Sequence of chain 1.H:
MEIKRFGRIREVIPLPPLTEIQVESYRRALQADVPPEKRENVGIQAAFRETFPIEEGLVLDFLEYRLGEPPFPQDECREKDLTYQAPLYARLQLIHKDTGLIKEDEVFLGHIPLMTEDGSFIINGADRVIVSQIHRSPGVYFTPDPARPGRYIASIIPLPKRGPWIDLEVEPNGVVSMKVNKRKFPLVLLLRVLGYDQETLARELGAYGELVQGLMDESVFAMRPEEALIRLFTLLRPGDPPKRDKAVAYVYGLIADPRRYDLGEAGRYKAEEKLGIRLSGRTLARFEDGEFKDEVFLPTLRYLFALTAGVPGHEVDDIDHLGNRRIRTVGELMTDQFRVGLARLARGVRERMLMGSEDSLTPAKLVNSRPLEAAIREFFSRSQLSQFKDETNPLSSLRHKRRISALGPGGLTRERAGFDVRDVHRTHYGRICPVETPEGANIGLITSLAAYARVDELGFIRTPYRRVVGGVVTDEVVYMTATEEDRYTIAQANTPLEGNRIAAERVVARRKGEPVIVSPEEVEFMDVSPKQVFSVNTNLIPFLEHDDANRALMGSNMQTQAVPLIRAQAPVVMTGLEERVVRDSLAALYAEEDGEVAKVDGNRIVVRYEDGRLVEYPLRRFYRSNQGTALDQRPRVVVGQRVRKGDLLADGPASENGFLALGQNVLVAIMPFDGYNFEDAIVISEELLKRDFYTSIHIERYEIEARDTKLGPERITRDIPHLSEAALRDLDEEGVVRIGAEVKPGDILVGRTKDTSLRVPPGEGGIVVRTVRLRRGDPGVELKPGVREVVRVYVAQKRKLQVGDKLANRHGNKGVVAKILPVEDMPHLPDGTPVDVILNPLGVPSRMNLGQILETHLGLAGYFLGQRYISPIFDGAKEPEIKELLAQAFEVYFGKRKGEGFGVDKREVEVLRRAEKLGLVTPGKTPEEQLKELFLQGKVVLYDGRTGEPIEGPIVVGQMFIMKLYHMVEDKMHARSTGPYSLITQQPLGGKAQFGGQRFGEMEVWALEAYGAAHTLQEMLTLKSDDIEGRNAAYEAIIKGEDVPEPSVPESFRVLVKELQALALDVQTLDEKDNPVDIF

Sequence of chain 1.I:
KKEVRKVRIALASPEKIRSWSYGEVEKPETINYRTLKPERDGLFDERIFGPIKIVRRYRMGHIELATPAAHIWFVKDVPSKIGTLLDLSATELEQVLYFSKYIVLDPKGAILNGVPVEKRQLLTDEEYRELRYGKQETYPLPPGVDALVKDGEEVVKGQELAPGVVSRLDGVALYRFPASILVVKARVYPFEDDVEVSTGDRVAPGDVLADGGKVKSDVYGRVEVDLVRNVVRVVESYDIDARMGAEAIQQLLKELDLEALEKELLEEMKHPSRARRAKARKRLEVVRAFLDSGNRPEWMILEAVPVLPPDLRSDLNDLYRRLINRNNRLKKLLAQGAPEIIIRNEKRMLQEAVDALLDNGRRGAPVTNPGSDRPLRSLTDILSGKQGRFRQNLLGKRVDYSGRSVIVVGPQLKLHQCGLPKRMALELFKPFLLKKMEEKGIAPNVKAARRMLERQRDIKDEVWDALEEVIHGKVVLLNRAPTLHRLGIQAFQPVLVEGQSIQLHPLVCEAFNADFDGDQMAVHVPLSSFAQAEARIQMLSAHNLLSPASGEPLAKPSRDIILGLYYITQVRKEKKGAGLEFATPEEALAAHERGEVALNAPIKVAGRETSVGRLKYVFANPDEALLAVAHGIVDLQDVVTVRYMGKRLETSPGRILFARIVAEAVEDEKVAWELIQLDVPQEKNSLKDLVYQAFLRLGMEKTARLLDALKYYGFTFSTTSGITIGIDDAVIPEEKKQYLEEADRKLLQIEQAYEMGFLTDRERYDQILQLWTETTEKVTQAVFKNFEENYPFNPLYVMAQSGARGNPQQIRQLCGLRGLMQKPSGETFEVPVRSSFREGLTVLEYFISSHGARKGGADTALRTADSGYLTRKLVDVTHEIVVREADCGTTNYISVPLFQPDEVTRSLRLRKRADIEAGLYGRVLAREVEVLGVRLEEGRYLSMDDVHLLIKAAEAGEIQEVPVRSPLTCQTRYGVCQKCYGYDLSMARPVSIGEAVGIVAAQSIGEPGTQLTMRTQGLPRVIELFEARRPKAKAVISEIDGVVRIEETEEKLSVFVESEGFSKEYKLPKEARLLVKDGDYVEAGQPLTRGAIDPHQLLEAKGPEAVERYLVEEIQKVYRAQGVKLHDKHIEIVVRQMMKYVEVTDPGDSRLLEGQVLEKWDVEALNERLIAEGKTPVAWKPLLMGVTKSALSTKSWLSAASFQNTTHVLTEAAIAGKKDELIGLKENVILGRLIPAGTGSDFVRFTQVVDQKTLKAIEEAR

Binding-site contacts:
Ligand atom C6 contacts residue C30 of chain 1.S at 3.0 Å.
Ligand atom N2 contacts residue C30 of chain 1.S at 3.7 Å.
Ligand atom N2 contacts residue G28 of chain 1.S at 3.3 Å.
Ligand atom O6 contacts residue G31 of chain 1.S at 3.6 Å (h-bond).
Ligand atom N1 contacts residue C27 of chain 1.S at 2.5 Å (h-bond).
Ligand atom N6 contacts residue U25 of chain 1.S at 3.1 Å (h-bond).
Ligand atom N2 contacts residue C27 of chain 1.S at 2.3 Å (h-bond).
Ligand atom C2 contacts residue G28 of chain 1.S at 3.3 Å.
Ligand atom O6 contacts residue C27 of chain 1.S at 3.8 Å.
Ligand atom C2 contacts residue G26 of chain 1.S at 2.8 Å.
Ligand atom C6 contacts residue G31 of chain 1.S at 3.5 Å.
Ligand atom N1 contacts residue G28 of chain 1.S at 3.0 Å (h-bond).
Ligand atom C4 contacts residue G26 of chain 1.S at 3.6 Å.
Ligand atom O2 contacts residue G29 of chain 1.S at 3.4 Å (h-bond).
Ligand atom C6 contacts residue C27 of chain 1.S at 3.6 Å.
Ligand atom N1 contacts residue U25 of chain 1.S at 2.8 Å (h-bond).
Ligand atom C2 contacts residue C27 of chain 1.S at 3.0 Å.
Ligand atom C6 contacts residue G28 of chain 1.S at 3.7 Å.
Ligand atom N3 contacts residue G26 of chain 1.S at 2.4 Å (h-bond).
Ligand atom OP1 contacts residue ASP1003 of chain 1.H at 3.8 Å.
Ligand atom N3 contacts residue G28 of chain 1.S at 3.8 Å.
Ligand atom O6 contacts residue C30 of chain 1.S at 2.8 Å (h-bond).
Ligand atom N3 contacts residue G29 of chain 1.S at 3.7 Å.
Ligand atom N4 contacts residue G26 of chain 1.S at 4.0 Å.
Ligand atom C5 contacts residue G31 of chain 1.S at 3.8 Å.
Ligand atom O3' contacts residue ASP1003 of chain 1.H at 3.5 Å (salt-bridge).
Ligand atom N6 contacts residue G26 of chain 1.S at 3.9 Å.
Ligand atom C2 contacts residue G29 of chain 1.S at 3.6 Å.
Ligand atom C6 contacts residue G26 of chain 1.S at 3.9 Å.
Ligand atom N1 contacts residue G29 of chain 1.S at 3.9 Å.
Ligand atom O2 contacts residue G28 of chain 1.S at 3.4 Å (h-bond).
Ligand atom N3 contacts residue G28 of chain 1.S at 3.7 Å.
Ligand atom O2 contacts residue G26 of chain 1.S at 2.4 Å (h-bond).
Ligand atom C2 contacts residue U25 of chain 1.S at 3.9 Å.
Ligand atom N1 contacts residue G31 of chain 1.S at 3.8 Å.
Ligand atom N1 contacts residue C30 of chain 1.S at 2.4 Å (h-bond).
Ligand atom C6 contacts residue U25 of chain 1.S at 3.4 Å.
Ligand atom C2 contacts residue C30 of chain 1.S at 3.5 Å.
Ligand atom O2 contacts residue C27 of chain 1.S at 3.8 Å.
Ligand atom C5 contacts residue G26 of chain 1.S at 4.0 Å.

This protein binds this small molecule.
Small molecule (SMILES): Nc1ccn([C@H]2C[C@H](O[P](=O)(O)OC[C@H]3O[C@@H](n4ccc(N)nc4=O)C[C@@H]3O[P](=O)(O)OC[C@H]3O[C@@H](n4cnc5c(=O)nc(N)[nH]c54)C[C@@H]3O[P](=O)(O)OC[C@H]3O[C@@H](n4ccc(N)nc4=O)C[C@@H]3O[P](=O)(O)OC[C@H]3O[C@@H](n4cnc5c(N)ncnc54)C[C@@H]3O)[C@@H](CO[P](=O)(O)O[C@H]3C[C@H](n4cnc5c(=O)nc(N)[nH]c54)O[C@@H]3CO)O2)c(=O)n1